Binding-site contacts:
Ligand atom C5 contacts residue THR162 of chain 1.A at 4.2 Å.
Ligand atom C3 contacts residue ASN160 of chain 1.A at 3.4 Å.
Ligand atom C6 contacts residue ASN163 of chain 1.A at 4.0 Å.
Ligand atom C2 contacts residue ASN160 of chain 1.A at 2.6 Å.
Ligand atom N2 contacts residue ASN160 of chain 1.A at 3.7 Å.
Ligand atom C7 contacts residue ASN160 of chain 1.A at 4.0 Å.
Ligand atom O7 contacts residue ASN160 of chain 1.A at 3.8 Å.
Ligand atom O6 contacts residue ASN163 of chain 1.A at 4.0 Å.
Ligand atom C1 contacts residue ASN160 of chain 1.A at 1.4 Å.
Ligand atom C1 contacts residue THR162 of chain 1.A at 4.2 Å.
Ligand atom C4 contacts residue ASN160 of chain 1.A at 4.1 Å.
Ligand atom O3 contacts residue ASN160 of chain 1.A at 3.2 Å (h-bond).
Ligand atom C6 contacts residue ASN160 of chain 1.A at 3.8 Å.
Ligand atom O5 contacts residue ASN160 of chain 1.A at 2.5 Å (h-bond).
Ligand atom O5 contacts residue ASN163 of chain 1.A at 3.7 Å.
Ligand atom O5 contacts residue THR162 of chain 1.A at 3.4 Å.
Ligand atom C1 contacts residue ASN163 of chain 1.A at 4.3 Å.
Ligand atom C5 contacts residue ASN160 of chain 1.A at 3.6 Å.
Ligand atom O6 contacts residue THR162 of chain 1.A at 4.4 Å.

This protein binds this small molecule.
Small molecule (SMILES): CC(=O)N[C@@H]1[C@@H](O)[C@H](O)[C@@H](CO)O[C@H]1O

Sequence of chain 1.A:
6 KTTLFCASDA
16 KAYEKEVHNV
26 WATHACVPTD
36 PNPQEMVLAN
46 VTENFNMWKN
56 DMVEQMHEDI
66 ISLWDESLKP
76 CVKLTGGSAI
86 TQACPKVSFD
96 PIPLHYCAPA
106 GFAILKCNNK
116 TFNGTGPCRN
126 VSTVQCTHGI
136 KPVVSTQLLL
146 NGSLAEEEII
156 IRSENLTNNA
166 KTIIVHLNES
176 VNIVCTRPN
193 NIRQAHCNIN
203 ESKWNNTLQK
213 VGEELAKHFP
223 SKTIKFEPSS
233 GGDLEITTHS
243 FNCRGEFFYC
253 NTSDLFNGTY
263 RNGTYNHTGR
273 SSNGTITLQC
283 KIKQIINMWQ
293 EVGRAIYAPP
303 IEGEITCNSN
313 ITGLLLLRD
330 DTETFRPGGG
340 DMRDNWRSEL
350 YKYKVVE